The protein below binds the small molecule below.
Small molecule (SMILES): CC(C)COC[C@@H](CN(Cc1ccccc1)c1ccccc1)N1CCCC1

Sequence of chain 3.B:
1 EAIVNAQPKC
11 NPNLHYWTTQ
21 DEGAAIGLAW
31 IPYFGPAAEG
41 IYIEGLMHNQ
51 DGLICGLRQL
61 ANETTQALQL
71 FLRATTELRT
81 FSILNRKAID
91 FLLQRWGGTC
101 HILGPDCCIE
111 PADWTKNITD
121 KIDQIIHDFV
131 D

Sequence of chain 3.A:
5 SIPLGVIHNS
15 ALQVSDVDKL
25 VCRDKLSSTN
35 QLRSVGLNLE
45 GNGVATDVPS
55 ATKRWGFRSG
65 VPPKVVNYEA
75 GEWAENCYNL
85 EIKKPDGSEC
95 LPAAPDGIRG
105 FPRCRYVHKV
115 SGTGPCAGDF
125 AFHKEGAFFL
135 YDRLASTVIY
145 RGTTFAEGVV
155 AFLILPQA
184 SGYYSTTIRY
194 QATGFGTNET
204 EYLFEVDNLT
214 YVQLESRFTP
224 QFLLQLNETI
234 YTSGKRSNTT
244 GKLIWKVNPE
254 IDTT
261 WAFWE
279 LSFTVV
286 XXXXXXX

Binding-site contacts:
Ligand atom C15 contacts residue ARG37 of chain 3.A at 3.2 Å.
Ligand atom C19 contacts residue LEU14 of chain 3.B at 4.0 Å (hydrophobic).
Ligand atom C21 contacts residue LEU14 of chain 3.B at 3.5 Å (hydrophobic).
Ligand atom C10 contacts residue TYR16 of chain 3.B at 3.5 Å (hydrophobic).
Ligand atom C24 contacts residue TYR16 of chain 3.B at 3.6 Å (hydrophobic).
Ligand atom C17 contacts residue ALA74 of chain 3.A at 3.6 Å (hydrophobic).
Ligand atom C20 contacts residue VAL39 of chain 3.A at 3.7 Å (hydrophobic).
Ligand atom C6 contacts residue LEU57 of chain 3.B at 3.6 Å (hydrophobic).
Ligand atom C23 contacts residue ALA74 of chain 3.A at 3.9 Å (hydrophobic).
Ligand atom C21 contacts residue VAL39 of chain 3.A at 3.5 Å (hydrophobic).
Ligand atom C18 contacts residue VAL39 of chain 3.A at 4.0 Å (hydrophobic).
Ligand atom C14 contacts residue THR18 of chain 3.B at 4.1 Å.
Ligand atom C16 contacts residue ARG37 of chain 3.A at 3.1 Å.
Ligand atom C23 contacts residue TYR16 of chain 3.B at 3.6 Å (hydrophobic).
Ligand atom O1 contacts residue LEU159 of chain 3.A at 3.9 Å.
Ligand atom C1 contacts residue MET47 of chain 3.B at 3.4 Å (hydrophobic).
Ligand atom C7 contacts residue LEU157 of chain 3.A at 4.0 Å (hydrophobic).
Ligand atom C16 contacts residue THR18 of chain 3.B at 4.0 Å.
Ligand atom C4 contacts residue MET47 of chain 3.B at 4.1 Å (hydrophobic).
Ligand atom C17 contacts residue ARG37 of chain 3.A at 3.6 Å.
Ligand atom C15 contacts residue THR18 of chain 3.B at 4.0 Å.
Ligand atom C7 contacts residue LEU16 of chain 3.A at 4.0 Å (hydrophobic).
Ligand atom C24 contacts residue ALA74 of chain 3.A at 3.8 Å (hydrophobic).
Ligand atom C22 contacts residue VAL39 of chain 3.A at 3.5 Å (hydrophobic).
Ligand atom C24 contacts residue LEU14 of chain 3.B at 4.0 Å (hydrophobic).
Ligand atom C14 contacts residue ARG37 of chain 3.A at 3.8 Å.
Ligand atom C18 contacts residue ARG37 of chain 3.A at 4.0 Å.
Ligand atom C9 contacts residue TYR16 of chain 3.B at 4.0 Å (hydrophobic).
Ligand atom C20 contacts residue LEU57 of chain 3.B at 4.0 Å (hydrophobic).
Ligand atom C21 contacts residue LEU57 of chain 3.B at 3.3 Å (hydrophobic).
Ligand atom C23 contacts residue LEU14 of chain 3.B at 3.8 Å (hydrophobic).
Ligand atom C6 contacts residue MET47 of chain 3.B at 4.0 Å (hydrophobic).
Ligand atom C18 contacts residue ALA74 of chain 3.A at 3.5 Å (hydrophobic).
Ligand atom C23 contacts residue VAL39 of chain 3.A at 4.1 Å (hydrophobic).
Ligand atom C22 contacts residue LEU14 of chain 3.B at 3.5 Å (hydrophobic).
Ligand atom C12 contacts residue TYR16 of chain 3.B at 3.6 Å (hydrophobic).
Ligand atom C23 contacts residue GLY75 of chain 3.A at 3.9 Å.
Ligand atom C20 contacts residue LEU14 of chain 3.B at 3.8 Å (hydrophobic).
Ligand atom C4 contacts residue LEU159 of chain 3.A at 4.0 Å (hydrophobic).
Ligand atom C19 contacts residue VAL39 of chain 3.A at 4.0 Å (hydrophobic).